Binding-site contacts:
Ligand atom C13 contacts residue PHE31 of chain 1.B at 3.3 Å (hydrophobic).
Ligand atom C18 contacts residue PHE31 of chain 1.B at 3.1 Å (hydrophobic).
Ligand atom C6 contacts residue ASP87 of chain 1.B at 3.7 Å.
Ligand atom C2 contacts residue FMT1 of chain 1.N at 3.2 Å.
Ligand atom C7 contacts residue ZN1 of chain 1.K at 3.5 Å.
Ligand atom O11 contacts residue HIS209 of chain 1.B at 4.0 Å.
Ligand atom C19 contacts residue PHE31 of chain 1.B at 3.5 Å (hydrophobic).
Ligand atom B10 contacts residue ARG174 of chain 1.B at 3.8 Å.
Ligand atom C14 contacts residue ASN179 of chain 1.B at 3.8 Å.
Ligand atom C18 contacts residue TRP56 of chain 1.B at 3.7 Å (hydrophobic).
Ligand atom C20 contacts residue PHE31 of chain 1.B at 3.5 Å (hydrophobic).
Ligand atom S8 contacts residue ZN1 of chain 1.K at 2.4 Å.
Ligand atom O15 contacts residue ASN179 of chain 1.B at 4.0 Å.
Ligand atom C14 contacts residue PHE31 of chain 1.B at 3.4 Å (hydrophobic).
Ligand atom S8 contacts residue ZN1 of chain 1.J at 2.3 Å.
Ligand atom S8 contacts residue HIS85 of chain 1.B at 3.5 Å (h-bond).
Ligand atom C19 contacts residue TRP56 of chain 1.B at 4.0 Å (hydrophobic).
Ligand atom O5 contacts residue ASN179 of chain 1.B at 3.1 Å (h-bond).
Ligand atom O12 contacts residue TYR36 of chain 1.B at 3.6 Å.
Ligand atom C16 contacts residue PHE31 of chain 1.B at 3.2 Å (hydrophobic).
Ligand atom S8 contacts residue HIS148 of chain 1.B at 3.3 Å (h-bond).
Ligand atom O11 contacts residue TYR36 of chain 1.B at 3.0 Å.
Ligand atom C7 contacts residue ASP87 of chain 1.B at 3.3 Å.
Ligand atom O12 contacts residue ARG174 of chain 1.B at 2.6 Å (salt-bridge).
Ligand atom B10 contacts residue FMT1 of chain 1.N at 3.1 Å.
Ligand atom S8 contacts residue HIS83 of chain 1.B at 3.9 Å.
Ligand atom O12 contacts residue FMT1 of chain 1.N at 2.8 Å (h-bond).
Ligand atom C21 contacts residue PHE31 of chain 1.B at 3.3 Å (hydrophobic).
Ligand atom S8 contacts residue FMT1 of chain 1.N at 3.9 Å.
Ligand atom C1 contacts residue PHE31 of chain 1.B at 3.6 Å (hydrophobic).
Ligand atom S8 contacts residue ASP87 of chain 1.B at 3.5 Å (salt-bridge).
Ligand atom C9 contacts residue TRP56 of chain 1.B at 3.5 Å (hydrophobic).
Ligand atom C7 contacts residue ZN1 of chain 1.J at 3.1 Å.
Ligand atom B10 contacts residue TYR36 of chain 1.B at 3.6 Å.
Ligand atom C17 contacts residue PHE31 of chain 1.B at 3.2 Å (hydrophobic).
Ligand atom O15 contacts residue PHE31 of chain 1.B at 3.3 Å.
Ligand atom N3 contacts residue FMT1 of chain 1.N at 3.7 Å.
Ligand atom C6 contacts residue ZN1 of chain 1.K at 3.8 Å.
Ligand atom C7 contacts residue HIS85 of chain 1.B at 3.4 Å.
Ligand atom S8 contacts residue HIS209 of chain 1.B at 3.9 Å.

A protein and the small-molecule ligand that binds it are described below.
Small molecule (SMILES): C[C@H](CS)C(=O)N[C@H](Cc1coc2ccccc12)B(O)O

Sequence of chain 1.B:
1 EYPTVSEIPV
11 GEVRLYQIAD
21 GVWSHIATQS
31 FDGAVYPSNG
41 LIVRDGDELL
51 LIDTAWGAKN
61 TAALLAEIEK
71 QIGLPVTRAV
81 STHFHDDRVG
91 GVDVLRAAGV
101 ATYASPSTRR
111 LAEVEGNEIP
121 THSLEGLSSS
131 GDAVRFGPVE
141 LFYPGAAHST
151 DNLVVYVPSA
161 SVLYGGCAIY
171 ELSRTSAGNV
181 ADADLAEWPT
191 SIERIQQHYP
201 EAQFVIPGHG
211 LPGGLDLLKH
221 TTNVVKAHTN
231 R